Sequence of chain 1.G:
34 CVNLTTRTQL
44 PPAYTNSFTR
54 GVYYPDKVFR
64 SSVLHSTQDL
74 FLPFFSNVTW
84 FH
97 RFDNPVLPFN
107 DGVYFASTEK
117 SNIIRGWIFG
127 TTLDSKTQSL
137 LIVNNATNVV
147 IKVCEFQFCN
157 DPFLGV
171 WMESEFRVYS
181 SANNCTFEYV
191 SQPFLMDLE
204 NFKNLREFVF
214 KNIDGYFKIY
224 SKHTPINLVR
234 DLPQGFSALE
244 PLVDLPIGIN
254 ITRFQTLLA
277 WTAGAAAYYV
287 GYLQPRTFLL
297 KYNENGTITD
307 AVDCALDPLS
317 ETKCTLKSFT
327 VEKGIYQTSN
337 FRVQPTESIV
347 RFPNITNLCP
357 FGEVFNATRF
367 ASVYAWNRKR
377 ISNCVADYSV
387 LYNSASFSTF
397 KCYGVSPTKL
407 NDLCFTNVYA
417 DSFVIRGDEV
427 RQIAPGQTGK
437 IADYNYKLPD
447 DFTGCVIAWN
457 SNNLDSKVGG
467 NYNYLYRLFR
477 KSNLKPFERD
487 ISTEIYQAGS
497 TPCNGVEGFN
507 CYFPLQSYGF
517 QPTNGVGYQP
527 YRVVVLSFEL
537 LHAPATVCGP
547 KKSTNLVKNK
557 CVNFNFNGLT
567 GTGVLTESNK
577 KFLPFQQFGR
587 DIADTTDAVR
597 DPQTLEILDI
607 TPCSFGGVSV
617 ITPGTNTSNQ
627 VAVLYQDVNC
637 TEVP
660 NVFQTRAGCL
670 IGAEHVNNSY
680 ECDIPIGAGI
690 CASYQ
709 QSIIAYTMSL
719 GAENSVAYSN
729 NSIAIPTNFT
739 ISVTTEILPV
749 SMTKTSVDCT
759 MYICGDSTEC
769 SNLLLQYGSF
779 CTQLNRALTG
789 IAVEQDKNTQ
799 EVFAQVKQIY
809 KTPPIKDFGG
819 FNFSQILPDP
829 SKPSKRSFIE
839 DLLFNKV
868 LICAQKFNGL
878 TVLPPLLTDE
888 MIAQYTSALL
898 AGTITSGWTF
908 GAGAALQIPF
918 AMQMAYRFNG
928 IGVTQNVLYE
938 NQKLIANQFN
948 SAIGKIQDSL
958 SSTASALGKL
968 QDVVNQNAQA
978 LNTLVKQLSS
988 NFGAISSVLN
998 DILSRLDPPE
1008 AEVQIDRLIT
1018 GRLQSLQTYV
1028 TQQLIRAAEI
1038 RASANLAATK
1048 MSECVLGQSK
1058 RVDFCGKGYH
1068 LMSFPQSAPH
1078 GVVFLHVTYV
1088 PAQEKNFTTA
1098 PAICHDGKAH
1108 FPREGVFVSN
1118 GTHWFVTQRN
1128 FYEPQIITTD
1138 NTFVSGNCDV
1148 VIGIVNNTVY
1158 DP

Binding-site contacts:
Ligand atom C2 contacts residue ASN820 of chain 1.G at 2.5 Å.
Ligand atom C3 contacts residue ASN820 of chain 1.G at 3.9 Å.
Ligand atom C6 contacts residue SER822 of chain 1.G at 4.1 Å.
Ligand atom N2 contacts residue ASN820 of chain 1.G at 3.0 Å (h-bond).
Ligand atom C8 contacts residue GLN823 of chain 1.G at 4.5 Å.
Ligand atom C1 contacts residue SER822 of chain 1.G at 3.4 Å.
Ligand atom O5 contacts residue ASN820 of chain 1.G at 2.4 Å (h-bond).
Ligand atom O7 contacts residue ASN820 of chain 1.G at 3.7 Å.
Ligand atom C7 contacts residue ASN820 of chain 1.G at 3.5 Å.
Ligand atom O5 contacts residue SER822 of chain 1.G at 3.3 Å (h-bond).
Ligand atom O6 contacts residue SER822 of chain 1.G at 3.7 Å.
Ligand atom C5 contacts residue SER822 of chain 1.G at 3.4 Å.
Ligand atom C4 contacts residue ASN820 of chain 1.G at 4.3 Å.
Ligand atom C1 contacts residue ASN820 of chain 1.G at 1.5 Å.
Ligand atom C6 contacts residue GLN823 of chain 1.G at 4.0 Å.
Ligand atom C5 contacts residue ASN820 of chain 1.G at 3.7 Å.
Ligand atom O6 contacts residue GLN823 of chain 1.G at 2.9 Å (h-bond).

The small molecule below binds the protein below.
Small molecule (SMILES): CC(=O)N[C@H]1[C@H](O[C@H]2[C@H](O)[C@@H](NC(C)=O)CO[C@@H]2CO)O[C@H](CO)[C@@H](O)[C@@H]1O